Sequence of chain 1.C:
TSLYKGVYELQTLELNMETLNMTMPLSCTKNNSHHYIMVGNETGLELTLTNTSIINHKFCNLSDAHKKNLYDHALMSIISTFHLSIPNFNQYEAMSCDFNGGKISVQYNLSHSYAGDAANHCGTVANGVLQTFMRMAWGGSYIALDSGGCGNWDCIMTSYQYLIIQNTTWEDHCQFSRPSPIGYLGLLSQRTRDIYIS

A small-molecule ligand and the protein it binds are described below.
Small molecule (SMILES): CC(=O)N[C@@H]1[C@@H](O)[C@H](O)[C@@H](CO)O[C@H]1O

Binding-site contacts:
Ligand atom O7 contacts residue HIS34 of chain 1.C at 2.7 Å (h-bond).
Ligand atom C7 contacts residue ASN31 of chain 1.C at 2.9 Å.
Ligand atom N2 contacts residue ASN31 of chain 1.C at 2.3 Å (h-bond).
Ligand atom C2 contacts residue ASN31 of chain 1.C at 3.3 Å.
Ligand atom C7 contacts residue SER33 of chain 1.C at 3.7 Å.
Ligand atom C7 contacts residue HIS34 of chain 1.C at 3.6 Å.
Ligand atom C5 contacts residue ASN32 of chain 1.C at 3.7 Å.
Ligand atom O5 contacts residue ASN32 of chain 1.C at 2.4 Å (h-bond).
Ligand atom O7 contacts residue ASN31 of chain 1.C at 2.6 Å (h-bond).
Ligand atom C3 contacts residue ASN32 of chain 1.C at 3.9 Å.
Ligand atom C4 contacts residue ASN32 of chain 1.C at 4.3 Å.
Ligand atom C8 contacts residue SER33 of chain 1.C at 3.6 Å.
Ligand atom C8 contacts residue ASN31 of chain 1.C at 4.3 Å.
Ligand atom C1 contacts residue SER33 of chain 1.C at 4.5 Å.
Ligand atom N2 contacts residue ASN32 of chain 1.C at 3.0 Å (h-bond).
Ligand atom O7 contacts residue LYS30 of chain 1.C at 4.3 Å.
Ligand atom C8 contacts residue HIS34 of chain 1.C at 3.5 Å.
Ligand atom C2 contacts residue ASN32 of chain 1.C at 2.6 Å.
Ligand atom O7 contacts residue SER33 of chain 1.C at 4.1 Å.
Ligand atom C2 contacts residue SER33 of chain 1.C at 4.1 Å.
Ligand atom C1 contacts residue ASN32 of chain 1.C at 1.4 Å.
Ligand atom C7 contacts residue ASN32 of chain 1.C at 4.1 Å.
Ligand atom N2 contacts residue SER33 of chain 1.C at 3.9 Å.
Ligand atom C1 contacts residue ASN31 of chain 1.C at 3.2 Å.